A protein and the small-molecule ligand that binds it are described below.
Small molecule (SMILES): CC(=O)N[C@@H]1[C@@H](O)[C@H](O)[C@@H](CO)O[C@H]1O

Sequence of chain 1.A:
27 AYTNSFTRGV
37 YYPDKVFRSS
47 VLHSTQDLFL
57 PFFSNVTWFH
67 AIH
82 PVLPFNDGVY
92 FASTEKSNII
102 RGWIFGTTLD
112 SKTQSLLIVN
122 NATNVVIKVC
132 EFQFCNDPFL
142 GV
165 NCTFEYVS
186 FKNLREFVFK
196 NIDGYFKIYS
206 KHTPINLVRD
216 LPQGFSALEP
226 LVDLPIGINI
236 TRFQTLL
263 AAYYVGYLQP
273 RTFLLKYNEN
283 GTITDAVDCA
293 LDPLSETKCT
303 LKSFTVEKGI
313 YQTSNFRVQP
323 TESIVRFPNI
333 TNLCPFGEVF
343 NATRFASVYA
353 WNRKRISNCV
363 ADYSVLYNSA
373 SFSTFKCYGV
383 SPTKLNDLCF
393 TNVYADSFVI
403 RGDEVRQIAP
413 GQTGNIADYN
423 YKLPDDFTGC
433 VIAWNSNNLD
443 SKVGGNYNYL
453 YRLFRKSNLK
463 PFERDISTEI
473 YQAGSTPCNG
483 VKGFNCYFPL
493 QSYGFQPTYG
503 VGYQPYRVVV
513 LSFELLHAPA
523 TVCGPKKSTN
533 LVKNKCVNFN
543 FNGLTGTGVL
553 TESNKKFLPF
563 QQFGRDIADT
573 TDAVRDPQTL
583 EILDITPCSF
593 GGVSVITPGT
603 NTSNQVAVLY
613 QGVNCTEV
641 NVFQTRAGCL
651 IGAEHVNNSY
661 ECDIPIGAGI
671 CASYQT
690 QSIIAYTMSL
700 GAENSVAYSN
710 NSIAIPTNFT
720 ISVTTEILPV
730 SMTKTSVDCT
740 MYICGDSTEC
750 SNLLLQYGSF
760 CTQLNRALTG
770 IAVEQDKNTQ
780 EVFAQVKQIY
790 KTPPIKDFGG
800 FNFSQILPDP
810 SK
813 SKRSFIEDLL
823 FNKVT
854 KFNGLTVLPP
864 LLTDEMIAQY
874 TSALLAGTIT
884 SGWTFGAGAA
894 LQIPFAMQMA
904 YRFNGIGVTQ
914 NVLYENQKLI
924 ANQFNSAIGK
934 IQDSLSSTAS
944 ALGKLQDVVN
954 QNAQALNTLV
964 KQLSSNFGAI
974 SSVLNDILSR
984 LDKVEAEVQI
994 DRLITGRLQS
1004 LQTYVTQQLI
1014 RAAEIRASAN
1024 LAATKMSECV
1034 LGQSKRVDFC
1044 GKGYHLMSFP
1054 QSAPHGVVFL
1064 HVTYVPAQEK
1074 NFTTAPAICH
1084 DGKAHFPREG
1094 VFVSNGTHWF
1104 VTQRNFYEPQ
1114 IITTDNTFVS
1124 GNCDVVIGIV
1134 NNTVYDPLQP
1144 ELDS

Binding-site contacts:
Ligand atom C5 contacts residue ASN1074 of chain 1.A at 3.7 Å.
Ligand atom C7 contacts residue GLU1072 of chain 1.A at 4.4 Å.
Ligand atom C4 contacts residue ASN1074 of chain 1.A at 4.2 Å.
Ligand atom C5 contacts residue ALA706 of chain 1.A at 3.7 Å (hydrophobic).
Ligand atom C6 contacts residue ALA706 of chain 1.A at 4.0 Å (hydrophobic).
Ligand atom O5 contacts residue ASN1074 of chain 1.A at 2.3 Å (h-bond).
Ligand atom C1 contacts residue GLN895 of chain 1.B at 4.4 Å.
Ligand atom O5 contacts residue ALA706 of chain 1.A at 4.2 Å.
Ligand atom C8 contacts residue GLU1072 of chain 1.A at 3.2 Å.
Ligand atom C1 contacts residue ASN1074 of chain 1.A at 1.4 Å.
Ligand atom C3 contacts residue ASN1074 of chain 1.A at 3.8 Å.
Ligand atom O7 contacts residue ASN1074 of chain 1.A at 3.4 Å (h-bond).
Ligand atom N2 contacts residue ASN1074 of chain 1.A at 3.0 Å (h-bond).
Ligand atom C7 contacts residue ASN1074 of chain 1.A at 3.5 Å.
Ligand atom C2 contacts residue ASN1074 of chain 1.A at 2.5 Å.

Sequence of chain 1.B:
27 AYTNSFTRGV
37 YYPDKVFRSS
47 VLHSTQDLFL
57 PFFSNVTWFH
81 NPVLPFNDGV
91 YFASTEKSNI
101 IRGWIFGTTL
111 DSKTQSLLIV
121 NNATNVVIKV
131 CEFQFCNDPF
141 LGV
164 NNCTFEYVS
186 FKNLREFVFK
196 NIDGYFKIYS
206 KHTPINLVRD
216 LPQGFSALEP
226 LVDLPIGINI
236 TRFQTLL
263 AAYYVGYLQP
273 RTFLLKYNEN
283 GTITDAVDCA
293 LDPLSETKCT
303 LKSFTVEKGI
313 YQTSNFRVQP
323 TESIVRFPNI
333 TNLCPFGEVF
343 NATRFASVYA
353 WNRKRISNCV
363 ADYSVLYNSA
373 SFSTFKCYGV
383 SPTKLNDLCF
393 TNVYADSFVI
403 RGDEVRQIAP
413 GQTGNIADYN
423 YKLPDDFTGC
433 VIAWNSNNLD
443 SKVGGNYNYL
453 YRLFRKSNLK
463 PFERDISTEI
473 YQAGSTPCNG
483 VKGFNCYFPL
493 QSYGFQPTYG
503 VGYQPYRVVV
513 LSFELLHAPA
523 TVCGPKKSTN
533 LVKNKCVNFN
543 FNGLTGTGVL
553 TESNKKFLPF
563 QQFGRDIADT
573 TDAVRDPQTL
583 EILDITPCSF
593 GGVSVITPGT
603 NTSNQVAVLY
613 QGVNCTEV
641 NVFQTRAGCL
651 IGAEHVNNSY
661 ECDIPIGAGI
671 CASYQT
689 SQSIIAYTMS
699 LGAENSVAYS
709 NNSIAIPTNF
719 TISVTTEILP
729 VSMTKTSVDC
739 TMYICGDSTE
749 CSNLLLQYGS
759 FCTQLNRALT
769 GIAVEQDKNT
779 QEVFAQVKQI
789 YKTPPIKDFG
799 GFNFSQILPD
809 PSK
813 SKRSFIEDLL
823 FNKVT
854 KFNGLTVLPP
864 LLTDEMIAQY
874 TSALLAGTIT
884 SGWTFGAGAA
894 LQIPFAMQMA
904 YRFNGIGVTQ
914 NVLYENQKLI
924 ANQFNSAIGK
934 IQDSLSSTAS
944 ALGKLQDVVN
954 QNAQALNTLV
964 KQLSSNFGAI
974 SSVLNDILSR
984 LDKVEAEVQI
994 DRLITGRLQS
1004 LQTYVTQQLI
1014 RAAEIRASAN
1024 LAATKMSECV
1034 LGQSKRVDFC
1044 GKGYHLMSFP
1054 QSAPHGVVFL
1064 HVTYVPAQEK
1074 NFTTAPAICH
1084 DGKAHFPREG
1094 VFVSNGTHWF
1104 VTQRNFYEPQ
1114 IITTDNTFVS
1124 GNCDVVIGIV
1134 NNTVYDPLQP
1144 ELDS